A protein and the small-molecule ligand that binds it are described below.
Small molecule (SMILES): CC(=O)N[C@H]1[C@H](O[C@H]2[C@H](O)[C@@H](NC(C)=O)CO[C@@H]2CO)O[C@H](CO)[C@@H](O[C@@H]2O[C@H](CO)[C@@H](O)[C@H](O[C@H]3O[C@H](CO)[C@@H](O)[C@H](O)[C@@H]3O)[C@@H]2O)[C@@H]1O

Binding-site contacts:
Ligand atom O7 contacts residue ARG135 of chain 1.E at 3.9 Å.
Ligand atom O6 contacts residue ARG229 of chain 1.E at 3.8 Å.
Ligand atom O5 contacts residue ASN111 of chain 1.E at 2.3 Å (h-bond).
Ligand atom C2 contacts residue ASP138 of chain 1.E at 3.6 Å.
Ligand atom O5 contacts residue SER198 of chain 1.E at 3.7 Å.
Ligand atom O3 contacts residue ASP138 of chain 1.E at 2.6 Å (salt-bridge).
Ligand atom O7 contacts residue SER198 of chain 1.E at 3.9 Å.
Ligand atom C6 contacts residue LEU213 of chain 1.E at 4.1 Å (hydrophobic).
Ligand atom O6 contacts residue THR113 of chain 1.E at 3.7 Å.
Ligand atom N2 contacts residue ASP138 of chain 1.E at 2.9 Å (salt-bridge).
Ligand atom C8 contacts residue SER134 of chain 1.E at 3.4 Å.
Ligand atom C7 contacts residue ARG135 of chain 1.E at 4.0 Å.
Ligand atom O5 contacts residue LEU213 of chain 1.E at 3.4 Å.
Ligand atom O4 contacts residue ASP138 of chain 1.E at 4.1 Å.
Ligand atom C1 contacts residue ASP138 of chain 1.E at 3.5 Å.
Ligand atom C7 contacts residue ILE136 of chain 1.E at 4.0 Å (hydrophobic).
Ligand atom C8 contacts residue ILE136 of chain 1.E at 3.6 Å (hydrophobic).
Ligand atom C2 contacts residue SER198 of chain 1.E at 3.7 Å.
Ligand atom C2 contacts residue ASN111 of chain 1.E at 2.4 Å.
Ligand atom C5 contacts residue SER198 of chain 1.E at 4.0 Å.
Ligand atom C3 contacts residue ASP138 of chain 1.E at 3.3 Å.
Ligand atom C7 contacts residue ASN111 of chain 1.E at 3.8 Å.
Ligand atom C8 contacts residue ASP138 of chain 1.E at 3.6 Å.
Ligand atom N2 contacts residue ILE136 of chain 1.E at 3.7 Å.
Ligand atom C8 contacts residue LEU137 of chain 1.E at 3.4 Å (hydrophobic).
Ligand atom C7 contacts residue ASP138 of chain 1.E at 3.7 Å.
Ligand atom C4 contacts residue SER198 of chain 1.E at 3.8 Å.
Ligand atom O6 contacts residue LEU213 of chain 1.E at 3.9 Å.
Ligand atom C6 contacts residue SER198 of chain 1.E at 3.8 Å.
Ligand atom N2 contacts residue ASN111 of chain 1.E at 2.9 Å (h-bond).
Ligand atom C5 contacts residue ASN111 of chain 1.E at 3.7 Å.
Ligand atom C8 contacts residue ARG135 of chain 1.E at 3.8 Å.
Ligand atom C1 contacts residue ASN111 of chain 1.E at 1.4 Å.
Ligand atom O7 contacts residue ASN111 of chain 1.E at 4.1 Å.
Ligand atom O4 contacts residue ARG114 of chain 1.E at 3.5 Å (salt-bridge).
Ligand atom C6 contacts residue ARG229 of chain 1.E at 4.0 Å.
Ligand atom C6 contacts residue ARG114 of chain 1.E at 4.1 Å.
Ligand atom C1 contacts residue SER198 of chain 1.E at 4.1 Å.
Ligand atom O6 contacts residue ASP250 of chain 1.E at 3.9 Å.
Ligand atom C3 contacts residue ASN111 of chain 1.E at 3.8 Å.

Sequence of chain 1.E:
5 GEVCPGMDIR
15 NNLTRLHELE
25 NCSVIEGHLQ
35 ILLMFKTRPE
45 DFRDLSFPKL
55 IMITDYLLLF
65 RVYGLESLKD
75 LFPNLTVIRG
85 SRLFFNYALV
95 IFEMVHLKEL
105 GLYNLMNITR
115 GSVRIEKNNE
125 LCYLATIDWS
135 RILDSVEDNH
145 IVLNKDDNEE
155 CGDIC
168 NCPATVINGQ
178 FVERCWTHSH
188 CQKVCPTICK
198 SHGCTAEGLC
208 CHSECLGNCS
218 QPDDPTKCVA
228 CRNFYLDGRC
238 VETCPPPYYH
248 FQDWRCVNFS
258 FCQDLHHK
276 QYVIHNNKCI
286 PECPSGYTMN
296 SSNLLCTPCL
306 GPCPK